Sequence of chain 1.A:
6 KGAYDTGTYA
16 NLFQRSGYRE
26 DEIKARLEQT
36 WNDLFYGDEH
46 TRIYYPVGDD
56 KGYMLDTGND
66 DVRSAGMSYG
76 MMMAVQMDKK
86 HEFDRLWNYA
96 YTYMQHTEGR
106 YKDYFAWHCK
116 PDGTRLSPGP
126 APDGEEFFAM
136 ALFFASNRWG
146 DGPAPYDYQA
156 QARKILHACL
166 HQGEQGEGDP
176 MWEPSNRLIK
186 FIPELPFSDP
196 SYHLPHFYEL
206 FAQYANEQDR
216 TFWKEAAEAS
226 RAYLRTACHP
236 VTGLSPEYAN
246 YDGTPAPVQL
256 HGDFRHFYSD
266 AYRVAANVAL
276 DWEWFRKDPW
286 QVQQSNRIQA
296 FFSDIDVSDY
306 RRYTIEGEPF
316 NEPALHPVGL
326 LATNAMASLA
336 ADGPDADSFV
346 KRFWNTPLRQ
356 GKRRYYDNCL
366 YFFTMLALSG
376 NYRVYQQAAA

The small molecule below binds the protein below.
Small molecule (SMILES): O[C@@H]1[C@@H](O)[C@H](O[C@@H]2CO[C@@H](O[C@@H]3CO[C@@H](O[C@@H]4CO[C@@H](O)[C@H](O)[C@H]4O)[C@H](O)[C@H]3O)[C@H](O)[C@H]2O)OC[C@H]1O

Binding-site contacts:
Ligand atom O2 contacts residue TRP112 of chain 1.A at 3.9 Å.
Ligand atom C2 contacts residue ASP128 of chain 1.A at 3.4 Å.
Ligand atom O2 contacts residue ASP128 of chain 1.A at 2.5 Å (salt-bridge).
Ligand atom O2 contacts residue TYR361 of chain 1.A at 4.0 Å.
Ligand atom C1 contacts residue TRP112 of chain 1.A at 3.9 Å (hydrophobic).
Ligand atom O2 contacts residue ASN64 of chain 1.A at 3.6 Å.
Ligand atom C3 contacts residue TYR197 of chain 1.A at 3.6 Å (hydrophobic).
Ligand atom O5 contacts residue ALA126 of chain 1.A at 3.4 Å.
Ligand atom O3 contacts residue ARG68 of chain 1.A at 3.0 Å (salt-bridge).
Ligand atom C5 contacts residue PRO125 of chain 1.A at 3.7 Å (hydrophobic).
Ligand atom O3 contacts residue PHE186 of chain 1.A at 3.7 Å.
Ligand atom C4 contacts residue PHE186 of chain 1.A at 4.0 Å (hydrophobic).
Ligand atom C3 contacts residue TYR361 of chain 1.A at 4.0 Å (hydrophobic).
Ligand atom O4 contacts residue TRP112 of chain 1.A at 3.6 Å (h-bond).
Ligand atom C2 contacts residue ASP61 of chain 1.A at 3.8 Å.
Ligand atom C2 contacts residue ALA70 of chain 1.A at 3.9 Å (hydrophobic).
Ligand atom O3 contacts residue HIS256 of chain 1.A at 3.4 Å (h-bond).
Ligand atom C2 contacts residue PHE186 of chain 1.A at 4.0 Å (hydrophobic).
Ligand atom O5 contacts residue ARG68 of chain 1.A at 3.6 Å (salt-bridge).
Ligand atom C5 contacts residue TYR361 of chain 1.A at 3.8 Å (hydrophobic).
Ligand atom O3 contacts residue ALA126 of chain 1.A at 3.2 Å.
Ligand atom O5 contacts residue SER264 of chain 1.A at 3.7 Å.
Ligand atom O2 contacts residue ASP61 of chain 1.A at 3.0 Å (salt-bridge).
Ligand atom O2 contacts residue ARG268 of chain 1.A at 2.9 Å (salt-bridge).
Ligand atom O2 contacts residue TYR197 of chain 1.A at 4.0 Å.
Ligand atom C3 contacts residue ARG68 of chain 1.A at 4.0 Å.
Ligand atom O3 contacts residue ALA70 of chain 1.A at 3.5 Å.
Ligand atom O1 contacts residue LEU320 of chain 1.A at 3.8 Å.
Ligand atom O1 contacts residue HIS321 of chain 1.A at 2.8 Å (h-bond).
Ligand atom O3 contacts residue ASP61 of chain 1.A at 3.4 Å (salt-bridge).
Ligand atom O3 contacts residue ASP128 of chain 1.A at 2.8 Å (salt-bridge).
Ligand atom C5 contacts residue ASP265 of chain 1.A at 3.5 Å.
Ligand atom C3 contacts residue ILE187 of chain 1.A at 3.9 Å (hydrophobic).
Ligand atom O2 contacts residue TYR360 of chain 1.A at 3.8 Å.
Ligand atom O4 contacts residue TYR197 of chain 1.A at 3.5 Å (h-bond).
Ligand atom O2 contacts residue GLY124 of chain 1.A at 3.8 Å.
Ligand atom C5 contacts residue TRP112 of chain 1.A at 3.8 Å (hydrophobic).
Ligand atom C5 contacts residue ARG68 of chain 1.A at 3.9 Å.
Ligand atom C1 contacts residue HIS321 of chain 1.A at 3.5 Å.
Ligand atom C3 contacts residue ASP128 of chain 1.A at 3.5 Å.